Binding-site contacts:
Ligand atom C7 contacts residue ASN501 of chain 1.G at 3.4 Å.
Ligand atom C3 contacts residue ASN501 of chain 1.G at 3.8 Å.
Ligand atom O7 contacts residue ASN501 of chain 1.G at 3.6 Å.
Ligand atom C4 contacts residue ASN501 of chain 1.G at 4.2 Å.
Ligand atom C5 contacts residue ASN501 of chain 1.G at 3.7 Å.
Ligand atom N2 contacts residue HIS500 of chain 1.G at 4.3 Å.
Ligand atom N2 contacts residue ASN501 of chain 1.G at 2.8 Å (h-bond).
Ligand atom C2 contacts residue ASN501 of chain 1.G at 2.5 Å.
Ligand atom C1 contacts residue HIS500 of chain 1.G at 4.0 Å.
Ligand atom O5 contacts residue ASN501 of chain 1.G at 2.4 Å (h-bond).
Ligand atom C8 contacts residue ASN501 of chain 1.G at 4.4 Å.
Ligand atom C1 contacts residue ASN501 of chain 1.G at 1.5 Å.

Sequence of chain 1.G:
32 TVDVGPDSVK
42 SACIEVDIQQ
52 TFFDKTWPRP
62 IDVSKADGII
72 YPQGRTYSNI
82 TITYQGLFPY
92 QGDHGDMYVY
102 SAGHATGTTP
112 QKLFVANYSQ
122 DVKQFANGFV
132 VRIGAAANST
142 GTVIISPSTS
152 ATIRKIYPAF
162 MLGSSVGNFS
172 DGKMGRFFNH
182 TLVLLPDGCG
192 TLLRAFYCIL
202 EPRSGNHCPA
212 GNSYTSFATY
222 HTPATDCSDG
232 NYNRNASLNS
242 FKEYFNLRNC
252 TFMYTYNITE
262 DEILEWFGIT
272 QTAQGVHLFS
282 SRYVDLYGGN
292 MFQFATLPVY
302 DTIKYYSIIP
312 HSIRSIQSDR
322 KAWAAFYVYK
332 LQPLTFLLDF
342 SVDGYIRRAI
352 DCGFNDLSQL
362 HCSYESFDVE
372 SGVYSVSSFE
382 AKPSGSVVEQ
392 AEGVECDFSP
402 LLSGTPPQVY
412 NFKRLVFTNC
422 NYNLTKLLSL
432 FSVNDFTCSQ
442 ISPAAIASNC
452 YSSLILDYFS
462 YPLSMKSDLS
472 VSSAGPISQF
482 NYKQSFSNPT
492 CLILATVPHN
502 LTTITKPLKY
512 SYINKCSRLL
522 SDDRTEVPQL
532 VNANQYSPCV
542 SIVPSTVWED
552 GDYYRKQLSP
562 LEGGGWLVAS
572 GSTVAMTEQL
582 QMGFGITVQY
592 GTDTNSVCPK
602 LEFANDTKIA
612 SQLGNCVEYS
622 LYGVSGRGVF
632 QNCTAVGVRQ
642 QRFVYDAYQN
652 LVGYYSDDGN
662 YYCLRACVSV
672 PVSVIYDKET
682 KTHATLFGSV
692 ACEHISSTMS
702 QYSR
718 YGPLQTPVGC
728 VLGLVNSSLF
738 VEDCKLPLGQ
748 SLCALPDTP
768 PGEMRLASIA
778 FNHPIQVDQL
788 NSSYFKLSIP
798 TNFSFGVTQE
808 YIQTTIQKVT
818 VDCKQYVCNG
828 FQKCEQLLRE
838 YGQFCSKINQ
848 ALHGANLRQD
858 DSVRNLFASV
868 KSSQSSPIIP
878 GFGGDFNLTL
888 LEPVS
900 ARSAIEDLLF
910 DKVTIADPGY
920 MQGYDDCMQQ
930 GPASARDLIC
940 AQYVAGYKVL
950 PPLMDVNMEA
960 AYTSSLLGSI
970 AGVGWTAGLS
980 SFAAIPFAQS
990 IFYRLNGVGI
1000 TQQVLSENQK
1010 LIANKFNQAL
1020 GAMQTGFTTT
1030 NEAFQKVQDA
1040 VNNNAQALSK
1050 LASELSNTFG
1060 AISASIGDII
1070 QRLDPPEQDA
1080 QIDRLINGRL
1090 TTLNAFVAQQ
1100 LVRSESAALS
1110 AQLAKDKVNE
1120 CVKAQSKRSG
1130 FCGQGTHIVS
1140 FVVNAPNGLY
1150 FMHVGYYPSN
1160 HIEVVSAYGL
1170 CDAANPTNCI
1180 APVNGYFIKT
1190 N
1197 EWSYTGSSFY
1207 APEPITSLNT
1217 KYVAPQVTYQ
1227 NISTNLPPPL

A small-molecule ligand and the protein it binds are described below.
Small molecule (SMILES): CC(=O)N[C@@H]1[C@@H](O)[C@H](O)[C@@H](CO)O[C@H]1O